Sequence of chain 1.E:
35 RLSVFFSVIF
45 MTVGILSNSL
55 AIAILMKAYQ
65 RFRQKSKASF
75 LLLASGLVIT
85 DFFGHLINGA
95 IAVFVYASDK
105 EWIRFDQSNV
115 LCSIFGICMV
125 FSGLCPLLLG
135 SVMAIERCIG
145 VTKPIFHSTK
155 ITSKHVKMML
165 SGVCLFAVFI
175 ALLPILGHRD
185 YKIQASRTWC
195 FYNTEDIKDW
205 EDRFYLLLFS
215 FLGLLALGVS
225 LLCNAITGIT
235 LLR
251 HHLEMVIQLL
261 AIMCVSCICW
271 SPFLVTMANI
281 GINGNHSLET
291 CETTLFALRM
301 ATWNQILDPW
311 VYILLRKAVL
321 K

A protein and the small-molecule ligand that binds it are described below.
Small molecule (SMILES): O=C(O)CCC/C=C\C[C@@H]1[C@@H](CC[C@@H](O)CCc2ccccc2)[C@H](O)C[C@@H]1O

Binding-site contacts:
Ligand atom C14 contacts residue GLY127 of chain 1.E at 3.6 Å.
Ligand atom C22 contacts residue PHE119 of chain 1.E at 3.8 Å (hydrophobic).
Ligand atom C05 contacts residue HIS89 of chain 1.E at 3.7 Å.
Ligand atom C15 contacts residue GLY127 of chain 1.E at 3.4 Å.
Ligand atom C11 contacts residue MET123 of chain 1.E at 3.6 Å (hydrophobic).
Ligand atom C17 contacts residue PHE273 of chain 1.E at 3.4 Å (hydrophobic).
Ligand atom C09 contacts residue THR302 of chain 1.E at 3.9 Å.
Ligand atom O28 contacts residue TYR100 of chain 1.E at 3.1 Å (h-bond).
Ligand atom C02 contacts residue SER41 of chain 1.E at 3.8 Å.
Ligand atom O07 contacts residue PHE44 of chain 1.E at 3.7 Å.
Ligand atom O07 contacts residue THR302 of chain 1.E at 3.2 Å.
Ligand atom C08 contacts residue ASN92 of chain 1.E at 3.6 Å.
Ligand atom C26 contacts residue TYR100 of chain 1.E at 3.9 Å (hydrophobic).
Ligand atom C06 contacts residue PHE44 of chain 1.E at 3.9 Å (hydrophobic).
Ligand atom O28 contacts residue THR192 of chain 1.E at 3.2 Å (h-bond).
Ligand atom C18 contacts residue ALA301 of chain 1.E at 4.0 Å (hydrophobic).
Ligand atom O01 contacts residue SER41 of chain 1.E at 3.4 Å.
Ligand atom C06 contacts residue GLY93 of chain 1.E at 4.0 Å.
Ligand atom O27 contacts residue ARG299 of chain 1.E at 3.7 Å.
Ligand atom C23 contacts residue LEU298 of chain 1.E at 3.6 Å (hydrophobic).
Ligand atom C17 contacts residue LEU298 of chain 1.E at 3.9 Å (hydrophobic).
Ligand atom C09 contacts residue HIS89 of chain 1.E at 3.4 Å.
Ligand atom O27 contacts residue TYR100 of chain 1.E at 3.8 Å.
Ligand atom O07 contacts residue HIS89 of chain 1.E at 2.7 Å (h-bond).
Ligand atom C14 contacts residue MET123 of chain 1.E at 3.6 Å (hydrophobic).
Ligand atom C21 contacts residue PHE119 of chain 1.E at 3.8 Å (hydrophobic).
Ligand atom C18 contacts residue MET123 of chain 1.E at 3.8 Å (hydrophobic).
Ligand atom C21 contacts residue ALA96 of chain 1.E at 3.8 Å (hydrophobic).
Ligand atom C15 contacts residue MET123 of chain 1.E at 3.4 Å (hydrophobic).
Ligand atom C05 contacts residue THR302 of chain 1.E at 4.0 Å.
Ligand atom C16 contacts residue TRP270 of chain 1.E at 4.0 Å (hydrophobic).
Ligand atom C12 contacts residue THR302 of chain 1.E at 4.0 Å.
Ligand atom C02 contacts residue GLY93 of chain 1.E at 4.0 Å.
Ligand atom C13 contacts residue MET123 of chain 1.E at 3.8 Å (hydrophobic).
Ligand atom C06 contacts residue MET45 of chain 1.E at 3.8 Å (hydrophobic).
Ligand atom C04 contacts residue THR302 of chain 1.E at 3.8 Å.
Ligand atom C18 contacts residue LEU298 of chain 1.E at 3.2 Å (hydrophobic).
Ligand atom C06 contacts residue SER41 of chain 1.E at 3.3 Å.
Ligand atom O19 contacts residue GLN305 of chain 1.E at 3.3 Å.
Ligand atom C16 contacts residue PHE273 of chain 1.E at 3.4 Å (hydrophobic).